This small molecule binds to this protein.
Small molecule (SMILES): CC(=O)N[C@H]1[C@H]([C@H](O)[C@H](O)CO)O[C@@](O[C@H]2[C@@H](O)[C@@H](CO)O[C@@H](O[C@H]3[C@H](O)[C@@H](O)[C@H](O)O[C@@H]3CO)[C@@H]2O)(C(=O)O)C[C@@H]1O

Sequence of chain 22.A:
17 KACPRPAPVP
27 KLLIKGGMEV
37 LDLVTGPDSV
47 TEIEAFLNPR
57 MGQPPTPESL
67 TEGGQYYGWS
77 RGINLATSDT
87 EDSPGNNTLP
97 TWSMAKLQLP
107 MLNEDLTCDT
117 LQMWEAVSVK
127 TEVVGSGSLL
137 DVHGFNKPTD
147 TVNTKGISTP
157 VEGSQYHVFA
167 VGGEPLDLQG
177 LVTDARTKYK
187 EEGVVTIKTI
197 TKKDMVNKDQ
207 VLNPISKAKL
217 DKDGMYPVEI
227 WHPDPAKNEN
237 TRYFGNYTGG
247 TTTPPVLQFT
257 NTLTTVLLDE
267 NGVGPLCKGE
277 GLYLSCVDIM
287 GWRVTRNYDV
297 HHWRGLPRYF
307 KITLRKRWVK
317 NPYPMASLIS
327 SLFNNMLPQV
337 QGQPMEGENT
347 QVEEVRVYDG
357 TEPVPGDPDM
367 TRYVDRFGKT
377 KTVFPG

Sequence of chain 22.B:
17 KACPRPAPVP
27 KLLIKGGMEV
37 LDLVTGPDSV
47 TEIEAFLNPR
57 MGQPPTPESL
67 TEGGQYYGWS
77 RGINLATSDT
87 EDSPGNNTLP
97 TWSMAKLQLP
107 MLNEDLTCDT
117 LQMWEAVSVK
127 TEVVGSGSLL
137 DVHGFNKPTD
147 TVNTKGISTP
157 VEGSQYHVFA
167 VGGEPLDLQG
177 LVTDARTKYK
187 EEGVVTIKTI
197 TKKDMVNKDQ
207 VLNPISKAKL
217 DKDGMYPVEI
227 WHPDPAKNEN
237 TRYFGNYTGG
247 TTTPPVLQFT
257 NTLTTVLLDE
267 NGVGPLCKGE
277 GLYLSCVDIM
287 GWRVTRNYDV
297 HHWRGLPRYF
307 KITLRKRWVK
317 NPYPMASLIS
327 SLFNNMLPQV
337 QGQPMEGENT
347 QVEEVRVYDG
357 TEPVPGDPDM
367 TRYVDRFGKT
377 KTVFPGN

Binding-site contacts:
Ligand atom C6 contacts residue ASN93 of chain 22.A at 3.1 Å.
Ligand atom C5 contacts residue TYR72 of chain 22.A at 3.7 Å (hydrophobic).
Ligand atom O4 contacts residue GLY78 of chain 22.A at 3.3 Å.
Ligand atom C1 contacts residue GLY78 of chain 22.A at 4.2 Å.
Ligand atom C4 contacts residue VAL296 of chain 22.A at 4.2 Å (hydrophobic).
Ligand atom O1A contacts residue ARG77 of chain 22.A at 3.1 Å.
Ligand atom C3 contacts residue GLY78 of chain 22.A at 4.2 Å.
Ligand atom O4 contacts residue HIS298 of chain 22.A at 2.7 Å (h-bond).
Ligand atom O4 contacts residue TYR72 of chain 22.A at 4.2 Å.
Ligand atom O4 contacts residue THR291 of chain 22.A at 3.5 Å.
Ligand atom O10 contacts residue ASN293 of chain 22.A at 4.3 Å.
Ligand atom O4 contacts residue ASN80 of chain 22.A at 4.1 Å.
Ligand atom C4 contacts residue ARG77 of chain 22.A at 4.3 Å.
Ligand atom O6 contacts residue ASN93 of chain 22.A at 2.9 Å (h-bond).
Ligand atom C10 contacts residue TYR72 of chain 22.A at 3.8 Å (hydrophobic).
Ligand atom O1A contacts residue TYR72 of chain 22.A at 3.7 Å.
Ligand atom C1 contacts residue ARG77 of chain 22.A at 3.5 Å.
Ligand atom C1 contacts residue TYR72 of chain 22.A at 4.1 Å (hydrophobic).
Ligand atom O4 contacts residue ILE79 of chain 22.A at 3.7 Å.
Ligand atom N5 contacts residue TYR72 of chain 22.A at 2.9 Å (h-bond).
Ligand atom C3 contacts residue GLY78 of chain 22.A at 3.7 Å.
Ligand atom O8 contacts residue TYR72 of chain 22.A at 3.9 Å.
Ligand atom O8 contacts residue ARG77 of chain 22.A at 3.3 Å (salt-bridge).
Ligand atom C3 contacts residue HIS298 of chain 22.A at 4.1 Å.
Ligand atom O1B contacts residue TYR72 of chain 22.A at 4.1 Å.
Ligand atom C4 contacts residue GLY78 of chain 22.A at 3.6 Å.
Ligand atom O1A contacts residue GLY78 of chain 22.A at 3.4 Å (h-bond).
Ligand atom C3 contacts residue VAL296 of chain 22.A at 3.4 Å (hydrophobic).
Ligand atom C4 contacts residue HIS298 of chain 22.A at 3.6 Å.
Ligand atom O3 contacts residue GLY78 of chain 22.A at 3.6 Å.
Ligand atom C11 contacts residue TYR72 of chain 22.A at 3.9 Å (hydrophobic).
Ligand atom O4 contacts residue VAL296 of chain 22.A at 3.7 Å.
Ligand atom C6 contacts residue THR94 of chain 22.A at 3.9 Å.
Ligand atom C11 contacts residue ASP85 of chain 22.B at 3.5 Å.
Ligand atom C2 contacts residue GLY78 of chain 22.A at 4.1 Å.
Ligand atom C6 contacts residue TYR72 of chain 22.A at 3.9 Å (hydrophobic).
Ligand atom C5 contacts residue ASN93 of chain 22.A at 3.6 Å.
Ligand atom C3 contacts residue ARG77 of chain 22.A at 3.8 Å.
Ligand atom O1B contacts residue ARG77 of chain 22.A at 3.0 Å (salt-bridge).
Ligand atom C4 contacts residue TYR72 of chain 22.A at 3.7 Å (hydrophobic).